Sequence of chain 1.K:
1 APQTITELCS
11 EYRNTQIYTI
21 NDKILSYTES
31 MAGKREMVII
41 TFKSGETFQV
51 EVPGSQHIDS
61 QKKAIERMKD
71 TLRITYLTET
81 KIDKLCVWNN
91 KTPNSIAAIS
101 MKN

This protein binds this small molecule.
Small molecule (SMILES): O=C(NCCCN1CCOCC1)c1cc(O[C@H]2O[C@H](CO)[C@H](O)[C@H](O)[C@H]2O)cc([N+](=O)[O-])c1

Sequence of chain 1.O:
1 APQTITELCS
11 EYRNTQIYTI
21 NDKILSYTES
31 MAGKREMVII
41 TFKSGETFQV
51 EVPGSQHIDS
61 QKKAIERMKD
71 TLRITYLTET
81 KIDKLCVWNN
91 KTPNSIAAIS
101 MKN

Binding-site contacts:
Ligand atom C5' contacts residue ARG13 of chain 1.O at 3.6 Å.
Ligand atom C7' contacts residue ARG13 of chain 1.O at 3.6 Å.
Ligand atom O3' contacts residue ARG13 of chain 1.O at 2.6 Å (salt-bridge).
Ligand atom C2B contacts residue ARG35 of chain 1.K at 3.3 Å.
Ligand atom O3 contacts residue LYS91 of chain 1.O at 3.0 Å (salt-bridge).
Ligand atom C3B contacts residue LYS34 of chain 1.K at 3.9 Å.
Ligand atom C7B contacts residue GLU11 of chain 1.O at 3.0 Å.
Ligand atom O4 contacts residue LYS91 of chain 1.O at 2.5 Å (salt-bridge).
Ligand atom C4 contacts residue TRP88 of chain 1.O at 3.9 Å (hydrophobic).
Ligand atom O1B contacts residue ARG35 of chain 1.K at 2.4 Å (salt-bridge).
Ligand atom C6B contacts residue ARG35 of chain 1.K at 2.9 Å.
Ligand atom N4' contacts residue GLU11 of chain 1.O at 3.6 Å.
Ligand atom C6B contacts residue GLU11 of chain 1.O at 3.0 Å.
Ligand atom C2B contacts residue TYR12 of chain 1.O at 3.8 Å (hydrophobic).
Ligand atom C9' contacts residue GLU11 of chain 1.O at 3.6 Å.
Ligand atom O1 contacts residue TRP88 of chain 1.O at 4.0 Å.
Ligand atom C4 contacts residue GLU51 of chain 1.O at 3.3 Å.
Ligand atom O3 contacts residue TRP88 of chain 1.O at 3.6 Å.
Ligand atom C5 contacts residue TRP88 of chain 1.O at 3.7 Å (hydrophobic).
Ligand atom O4 contacts residue GLU51 of chain 1.O at 2.8 Å (salt-bridge).
Ligand atom O6 contacts residue GLN61 of chain 1.O at 3.0 Å (h-bond).
Ligand atom N2' contacts residue ARG13 of chain 1.O at 3.6 Å (salt-bridge).
Ligand atom C6 contacts residue TRP88 of chain 1.O at 3.3 Å (hydrophobic).
Ligand atom C5B contacts residue GLU11 of chain 1.O at 3.3 Å.
Ligand atom O2 contacts residue ASN90 of chain 1.O at 2.9 Å (h-bond).
Ligand atom C6 contacts residue GLN61 of chain 1.O at 3.9 Å.
Ligand atom O3' contacts residue TYR12 of chain 1.O at 3.5 Å.
Ligand atom O3 contacts residue ASN90 of chain 1.O at 2.9 Å (h-bond).
Ligand atom C4' contacts residue ARG13 of chain 1.O at 3.7 Å.
Ligand atom C2B contacts residue LYS34 of chain 1.K at 3.2 Å.
Ligand atom O6 contacts residue HIS57 of chain 1.O at 3.5 Å.
Ligand atom C4 contacts residue LYS91 of chain 1.O at 3.4 Å.
Ligand atom C8' contacts residue GLU11 of chain 1.O at 3.9 Å.
Ligand atom O2' contacts residue GLN56 of chain 1.O at 3.2 Å (h-bond).
Ligand atom C3 contacts residue LYS91 of chain 1.O at 3.3 Å.
Ligand atom C2 contacts residue LYS91 of chain 1.O at 3.5 Å.
Ligand atom O6 contacts residue TRP88 of chain 1.O at 3.9 Å.
Ligand atom O4 contacts residue GLN56 of chain 1.O at 3.4 Å (h-bond).
Ligand atom C3 contacts residue TRP88 of chain 1.O at 3.9 Å (hydrophobic).
Ligand atom C2 contacts residue ASN90 of chain 1.O at 4.0 Å.